Binding-site contacts:
Ligand atom C6 contacts residue THR246 of chain 1.B at 4.5 Å.
Ligand atom C6 contacts residue LEU250 of chain 1.B at 3.9 Å (hydrophobic).
Ligand atom C4 contacts residue ASN244 of chain 1.B at 4.2 Å.
Ligand atom N2 contacts residue ASN244 of chain 1.B at 2.9 Å (h-bond).
Ligand atom C7 contacts residue ASN244 of chain 1.B at 3.5 Å.
Ligand atom C5 contacts residue ARG247 of chain 1.B at 4.1 Å.
Ligand atom C6 contacts residue ARG247 of chain 1.B at 4.1 Å.
Ligand atom C2 contacts residue ASN244 of chain 1.B at 2.5 Å.
Ligand atom C5 contacts residue THR246 of chain 1.B at 3.9 Å.
Ligand atom C3 contacts residue ASN244 of chain 1.B at 3.8 Å.
Ligand atom C5 contacts residue ASN244 of chain 1.B at 3.6 Å.
Ligand atom O5 contacts residue ASN244 of chain 1.B at 2.4 Å (h-bond).
Ligand atom C1 contacts residue THR246 of chain 1.B at 4.1 Å.
Ligand atom C1 contacts residue ASN244 of chain 1.B at 1.4 Å.
Ligand atom O5 contacts residue THR246 of chain 1.B at 4.3 Å.
Ligand atom C1 contacts residue ARG247 of chain 1.B at 4.0 Å.
Ligand atom O5 contacts residue ARG247 of chain 1.B at 3.4 Å.
Ligand atom C8 contacts residue ILE83 of chain 1.B at 3.9 Å (hydrophobic).
Ligand atom O6 contacts residue LEU250 of chain 1.B at 3.1 Å.
Ligand atom O7 contacts residue ASN244 of chain 1.B at 3.7 Å.

Sequence of chain 1.B:
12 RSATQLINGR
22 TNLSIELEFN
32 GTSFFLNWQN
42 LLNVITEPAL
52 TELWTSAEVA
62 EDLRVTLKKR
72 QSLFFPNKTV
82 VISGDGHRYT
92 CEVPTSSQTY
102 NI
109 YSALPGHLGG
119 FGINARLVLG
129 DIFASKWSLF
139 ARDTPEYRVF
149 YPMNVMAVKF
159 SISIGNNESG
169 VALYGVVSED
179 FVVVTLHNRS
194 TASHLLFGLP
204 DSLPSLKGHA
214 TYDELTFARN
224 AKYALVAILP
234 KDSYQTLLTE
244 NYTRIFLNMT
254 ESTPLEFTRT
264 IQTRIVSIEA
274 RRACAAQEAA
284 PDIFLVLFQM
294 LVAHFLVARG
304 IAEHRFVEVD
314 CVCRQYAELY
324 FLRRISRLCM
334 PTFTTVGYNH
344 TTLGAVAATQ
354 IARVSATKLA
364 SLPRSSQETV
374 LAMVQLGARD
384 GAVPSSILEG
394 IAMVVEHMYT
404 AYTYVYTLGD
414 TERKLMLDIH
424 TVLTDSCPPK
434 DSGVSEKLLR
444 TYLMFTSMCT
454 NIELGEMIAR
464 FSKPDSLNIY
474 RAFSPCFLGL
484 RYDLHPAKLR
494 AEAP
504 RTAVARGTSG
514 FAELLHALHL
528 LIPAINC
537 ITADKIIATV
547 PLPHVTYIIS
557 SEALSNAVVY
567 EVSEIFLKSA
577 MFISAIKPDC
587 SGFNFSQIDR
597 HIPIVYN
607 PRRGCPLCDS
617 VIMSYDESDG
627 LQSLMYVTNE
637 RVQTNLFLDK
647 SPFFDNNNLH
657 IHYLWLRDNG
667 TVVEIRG

A small-molecule ligand and the protein it binds are described below.
Small molecule (SMILES): CC(=O)N[C@H]1[C@H](O[C@H]2[C@H](O)[C@@H](NC(C)=O)CO[C@@H]2CO)O[C@H](CO)[C@@H](O)[C@@H]1O